The small molecule below binds the protein below.
Small molecule (SMILES): CC(=O)N[C@@H]1[C@@H](O)[C@H](O)[C@@H](CO)O[C@H]1O

Sequence of chain 1.B:
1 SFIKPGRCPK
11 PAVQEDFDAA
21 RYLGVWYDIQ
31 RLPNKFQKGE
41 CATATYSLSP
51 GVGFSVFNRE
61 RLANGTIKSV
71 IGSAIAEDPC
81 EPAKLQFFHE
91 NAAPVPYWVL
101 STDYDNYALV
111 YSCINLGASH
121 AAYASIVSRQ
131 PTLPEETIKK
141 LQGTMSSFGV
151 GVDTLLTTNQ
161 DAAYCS

Binding-site contacts:
Ligand atom C4 contacts residue ASN64 of chain 1.B at 4.4 Å.
Ligand atom C7 contacts residue ASN64 of chain 1.B at 3.2 Å.
Ligand atom C5 contacts residue ASN64 of chain 1.B at 3.8 Å.
Ligand atom C7 contacts residue THR66 of chain 1.B at 3.9 Å.
Ligand atom O6 contacts residue LEU62 of chain 1.B at 4.4 Å.
Ligand atom C1 contacts residue THR66 of chain 1.B at 3.9 Å.
Ligand atom C1 contacts residue ASN64 of chain 1.B at 1.5 Å.
Ligand atom C3 contacts residue ASN64 of chain 1.B at 3.9 Å.
Ligand atom O7 contacts residue THR66 of chain 1.B at 3.6 Å.
Ligand atom C8 contacts residue ASN64 of chain 1.B at 3.8 Å.
Ligand atom O7 contacts residue ASN64 of chain 1.B at 3.6 Å.
Ligand atom N2 contacts residue THR66 of chain 1.B at 3.3 Å (h-bond).
Ligand atom C1 contacts residue LEU62 of chain 1.B at 4.3 Å (hydrophobic).
Ligand atom N2 contacts residue ASN64 of chain 1.B at 3.0 Å (h-bond).
Ligand atom O5 contacts residue ASN64 of chain 1.B at 2.5 Å (h-bond).
Ligand atom C2 contacts residue ASN64 of chain 1.B at 2.7 Å.
Ligand atom C2 contacts residue THR66 of chain 1.B at 4.1 Å.
Ligand atom O5 contacts residue LEU62 of chain 1.B at 3.8 Å.
Ligand atom C5 contacts residue LEU62 of chain 1.B at 4.1 Å (hydrophobic).